Binding-site contacts:
Ligand atom CA contacts residue ASN212 of chain 1.C at 3.3 Å.
Ligand atom CG contacts residue ILE31 of chain 1.C at 3.6 Å (hydrophobic).
Ligand atom CD2 contacts residue TYR214 of chain 1.C at 3.4 Å (hydrophobic).
Ligand atom C contacts residue ASN212 of chain 1.C at 3.2 Å.
Ligand atom O contacts residue ASN212 of chain 1.C at 3.5 Å.
Ligand atom CN1 contacts residue MET30 of chain 1.C at 1.6 Å (hydrophobic).
Ligand atom O contacts residue MET30 of chain 1.C at 3.4 Å.
Ligand atom OE2 contacts residue MET30 of chain 1.C at 3.6 Å (h-bond).
Ligand atom CK2 contacts residue GLU158 of chain 1.C at 3.3 Å.
Ligand atom CI2 contacts residue MET30 of chain 1.C at 2.9 Å (hydrophobic).
Ligand atom NE2 contacts residue GLU158 of chain 1.C at 3.6 Å (salt-bridge).
Ligand atom CE1 contacts residue GLU158 of chain 1.C at 3.1 Å.
Ligand atom N contacts residue ASN212 of chain 1.C at 3.1 Å (h-bond).
Ligand atom CZ contacts residue MET30 of chain 1.C at 2.5 Å (hydrophobic).
Ligand atom CB contacts residue ASN212 of chain 1.C at 3.2 Å.
Ligand atom CB contacts residue TYR214 of chain 1.C at 3.5 Å (hydrophobic).
Ligand atom CL contacts residue SER204 of chain 1.C at 3.3 Å.
Ligand atom N contacts residue ASN212 of chain 1.C at 3.6 Å (h-bond).
Ligand atom CE2 contacts residue MET30 of chain 1.C at 3.4 Å (hydrophobic).
Ligand atom O contacts residue LEU29 of chain 1.C at 3.3 Å (h-bond).
Ligand atom CE3 contacts residue LEU29 of chain 1.C at 3.3 Å (hydrophobic).
Ligand atom CD2 contacts residue GLU160 of chain 1.C at 3.4 Å.
Ligand atom CL contacts residue GLU158 of chain 1.C at 3.6 Å.
Ligand atom CG2 contacts residue HIS211 of chain 1.C at 3.3 Å.
Ligand atom CE3 contacts residue HIS213 of chain 1.C at 3.4 Å.
Ligand atom CG contacts residue SER32 of chain 1.C at 3.2 Å.
Ligand atom O contacts residue ILE31 of chain 1.C at 2.7 Å (h-bond).
Ligand atom C contacts residue ASN212 of chain 1.C at 3.5 Å.
Ligand atom CB contacts residue ASN212 of chain 1.C at 3.5 Å.
Ligand atom CT contacts residue MET30 of chain 1.C at 2.5 Å (hydrophobic).
Ligand atom OE1 contacts residue SER32 of chain 1.C at 2.2 Å (h-bond).
Ligand atom ON2 contacts residue MET30 of chain 1.C at 2.4 Å.
Ligand atom CG2 contacts residue ASN212 of chain 1.C at 3.5 Å.
Ligand atom CE2 contacts residue HIS213 of chain 1.C at 3.5 Å.
Ligand atom CE1 contacts residue MET30 of chain 1.C at 3.1 Å (hydrophobic).
Ligand atom CD contacts residue SER32 of chain 1.C at 3.1 Å.
Ligand atom O contacts residue ILE31 of chain 1.C at 3.6 Å.
Ligand atom NE2 contacts residue GLU160 of chain 1.C at 3.5 Å (salt-bridge).
Ligand atom O contacts residue ASN212 of chain 1.C at 2.6 Å (h-bond).
Ligand atom CD2 contacts residue HIS213 of chain 1.C at 3.3 Å.

This protein binds this small molecule.
Small molecule (SMILES): CC(C)C[C@@H]1NC(=O)[C@H](CC2=NC=NC2)NC(=O)[C@H](CC2=c3ccccc3=NC2)NC(=O)[C@H](C)NC(=O)[C@@H](NC(=O)[C@@H](N)CC(=O)O)CSSC[C@@H](C(=O)N[C@H](C=O)[C@@H](C)O)NC(=O)[C@H](CC2=c3ccccc3=NC2)NC(=O)[C@H](Cc2ccc(C(=O)c3ccccc3)cc2)NC(=O)[C@H](CC(C)C)NC(=O)[C@H](CCC(=O)O)NC(=O)CNC1=O

Sequence of chain 1.C:
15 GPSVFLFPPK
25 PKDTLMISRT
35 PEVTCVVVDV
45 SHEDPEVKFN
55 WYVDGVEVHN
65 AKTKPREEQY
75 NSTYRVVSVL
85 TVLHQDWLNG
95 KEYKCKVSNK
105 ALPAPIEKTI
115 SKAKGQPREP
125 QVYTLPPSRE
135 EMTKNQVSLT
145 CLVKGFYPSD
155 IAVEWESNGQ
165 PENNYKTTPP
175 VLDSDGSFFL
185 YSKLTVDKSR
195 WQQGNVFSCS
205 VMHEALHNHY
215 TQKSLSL